Sequence of chain 1.P:
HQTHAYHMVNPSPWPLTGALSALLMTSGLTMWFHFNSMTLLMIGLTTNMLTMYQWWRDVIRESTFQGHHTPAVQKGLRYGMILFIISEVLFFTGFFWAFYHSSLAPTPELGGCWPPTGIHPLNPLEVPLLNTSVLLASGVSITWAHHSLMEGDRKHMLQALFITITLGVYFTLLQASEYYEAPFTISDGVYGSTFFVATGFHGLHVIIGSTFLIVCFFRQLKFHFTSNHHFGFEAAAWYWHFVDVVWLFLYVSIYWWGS

Binding-site contacts:
Ligand atom C24 contacts residue PHE1 of chain 1.W at 3.7 Å (hydrophobic).
Ligand atom C8 contacts residue LEU160 of chain 1.P at 4.3 Å (hydrophobic).
Ligand atom C6 contacts residue GLN161 of chain 1.P at 4.0 Å.
Ligand atom C24 contacts residue ARG156 of chain 1.P at 3.1 Å.
Ligand atom C18 contacts residue LEU160 of chain 1.P at 3.5 Å (hydrophobic).
Ligand atom C19 contacts residue PHE219 of chain 1.P at 3.7 Å (hydrophobic).
Ligand atom O26 contacts residue PHE1 of chain 1.W at 3.6 Å (h-bond).
Ligand atom C21 contacts residue PHE1 of chain 1.W at 4.1 Å (hydrophobic).
Ligand atom C7 contacts residue GLN161 of chain 1.P at 4.0 Å.
Ligand atom C3 contacts residue PHE164 of chain 1.P at 4.3 Å (hydrophobic).
Ligand atom O25 contacts residue ARG156 of chain 1.P at 2.8 Å (salt-bridge).
Ligand atom C4 contacts residue PHE164 of chain 1.P at 3.9 Å (hydrophobic).
Ligand atom C23 contacts residue ARG156 of chain 1.P at 3.5 Å.
Ligand atom O26 contacts residue PHE225 of chain 1.P at 4.3 Å.
Ligand atom C7 contacts residue LEU160 of chain 1.P at 4.5 Å (hydrophobic).
Ligand atom O25 contacts residue PHE1 of chain 1.W at 2.9 Å (h-bond).
Ligand atom C15 contacts residue LYS157 of chain 1.P at 4.2 Å.
Ligand atom O7 contacts residue GLN161 of chain 1.P at 4.1 Å.
Ligand atom O26 contacts residue ARG156 of chain 1.P at 3.1 Å (salt-bridge).
Ligand atom C18 contacts residue LEU223 of chain 1.P at 3.4 Å (hydrophobic).
Ligand atom C5 contacts residue PHE164 of chain 1.P at 3.8 Å (hydrophobic).
Ligand atom C6 contacts residue PHE164 of chain 1.P at 4.3 Å (hydrophobic).
Ligand atom C10 contacts residue PHE164 of chain 1.P at 4.5 Å (hydrophobic).
Ligand atom C19 contacts residue PHE164 of chain 1.P at 3.4 Å (hydrophobic).

Sequence of chain 1.W:
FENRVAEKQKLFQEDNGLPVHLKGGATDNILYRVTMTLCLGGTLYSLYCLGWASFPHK

The small molecule below binds the protein below.
Small molecule (SMILES): C[C@H](CCC(=O)O)[C@H]1CC[C@H]2[C@@H]3[C@H](O)C[C@@H]4C[C@H](O)CC[C@]4(C)[C@H]3C[C@H](O)[C@]12C